Sequence of chain 1.B:
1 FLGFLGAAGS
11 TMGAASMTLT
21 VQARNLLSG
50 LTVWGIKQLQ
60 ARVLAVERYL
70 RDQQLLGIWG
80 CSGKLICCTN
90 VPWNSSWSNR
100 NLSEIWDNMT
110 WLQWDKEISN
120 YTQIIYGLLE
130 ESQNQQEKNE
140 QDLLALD

Binding-site contacts:
Ligand atom C2 contacts residue ASN93 of chain 1.B at 2.5 Å.
Ligand atom C1 contacts residue ASN93 of chain 1.B at 1.4 Å.
Ligand atom C8 contacts residue ASN93 of chain 1.B at 4.3 Å.
Ligand atom O6 contacts residue SER95 of chain 1.B at 3.2 Å.
Ligand atom O5 contacts residue SER95 of chain 1.B at 2.8 Å (h-bond).
Ligand atom O7 contacts residue ASN93 of chain 1.B at 3.0 Å (h-bond).
Ligand atom N2 contacts residue ASN93 of chain 1.B at 3.0 Å (h-bond).
Ligand atom C4 contacts residue ASN93 of chain 1.B at 4.2 Å.
Ligand atom C5 contacts residue SER95 of chain 1.B at 3.9 Å.
Ligand atom O5 contacts residue ASN93 of chain 1.B at 2.3 Å (h-bond).
Ligand atom C7 contacts residue ASN93 of chain 1.B at 3.2 Å.
Ligand atom C1 contacts residue SER95 of chain 1.B at 3.4 Å.
Ligand atom C3 contacts residue ASN93 of chain 1.B at 3.8 Å.
Ligand atom C5 contacts residue ASN93 of chain 1.B at 3.7 Å.
Ligand atom C6 contacts residue SER95 of chain 1.B at 4.1 Å.

This small molecule binds to this protein.
Small molecule (SMILES): CC(=O)N[C@@H]1[C@@H](O)[C@H](O)[C@@H](CO)O[C@H]1O